Sequence of chain 1.A:
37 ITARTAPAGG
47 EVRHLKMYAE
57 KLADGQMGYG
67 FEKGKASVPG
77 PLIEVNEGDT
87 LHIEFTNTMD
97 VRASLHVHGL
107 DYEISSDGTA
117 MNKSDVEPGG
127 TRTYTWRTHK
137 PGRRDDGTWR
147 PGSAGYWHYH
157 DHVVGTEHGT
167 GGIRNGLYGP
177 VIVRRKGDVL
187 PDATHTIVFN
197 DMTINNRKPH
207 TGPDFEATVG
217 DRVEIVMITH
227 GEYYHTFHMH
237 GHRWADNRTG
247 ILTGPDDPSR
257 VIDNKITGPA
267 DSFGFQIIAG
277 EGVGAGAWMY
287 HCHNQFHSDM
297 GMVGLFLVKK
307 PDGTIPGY

Binding-site contacts:
Ligand atom O contacts residue VAL257 of chain 1.A at 4.4 Å.
Ligand atom O contacts residue ARG244 of chain 1.C at 3.9 Å.
Ligand atom C contacts residue VAL257 of chain 1.A at 3.8 Å (hydrophobic).
Ligand atom OXT contacts residue ARG256 of chain 1.A at 2.8 Å (salt-bridge).
Ligand atom OXT contacts residue SER268 of chain 1.C at 4.2 Å.
Ligand atom CA contacts residue VAL257 of chain 1.A at 3.5 Å (hydrophobic).
Ligand atom N contacts residue TRP153 of chain 1.C at 4.1 Å.
Ligand atom CA contacts residue TYR152 of chain 1.C at 3.4 Å (hydrophobic).
Ligand atom C contacts residue TYR152 of chain 1.C at 3.9 Å (hydrophobic).
Ligand atom C contacts residue ARG256 of chain 1.A at 4.0 Å.
Ligand atom N contacts residue ILE258 of chain 1.A at 4.1 Å.
Ligand atom CA contacts residue SER268 of chain 1.C at 3.7 Å.
Ligand atom C contacts residue GLY151 of chain 1.C at 4.4 Å.
Ligand atom N contacts residue SER268 of chain 1.C at 2.8 Å (h-bond).
Ligand atom C contacts residue SER268 of chain 1.C at 4.0 Å.
Ligand atom OXT contacts residue ARG244 of chain 1.C at 4.3 Å.
Ligand atom N contacts residue VAL257 of chain 1.A at 4.0 Å.
Ligand atom OXT contacts residue VAL257 of chain 1.A at 4.0 Å.
Ligand atom O contacts residue GLY151 of chain 1.C at 3.4 Å.
Ligand atom OXT contacts residue ILE258 of chain 1.A at 4.4 Å.
Ligand atom O contacts residue TYR152 of chain 1.C at 3.0 Å (h-bond).
Ligand atom CA contacts residue TRP153 of chain 1.C at 4.0 Å (hydrophobic).
Ligand atom N contacts residue TYR152 of chain 1.C at 3.6 Å (h-bond).

The protein below binds the small molecule below.
Small molecule (SMILES): NCC(=O)O

Sequence of chain 1.C:
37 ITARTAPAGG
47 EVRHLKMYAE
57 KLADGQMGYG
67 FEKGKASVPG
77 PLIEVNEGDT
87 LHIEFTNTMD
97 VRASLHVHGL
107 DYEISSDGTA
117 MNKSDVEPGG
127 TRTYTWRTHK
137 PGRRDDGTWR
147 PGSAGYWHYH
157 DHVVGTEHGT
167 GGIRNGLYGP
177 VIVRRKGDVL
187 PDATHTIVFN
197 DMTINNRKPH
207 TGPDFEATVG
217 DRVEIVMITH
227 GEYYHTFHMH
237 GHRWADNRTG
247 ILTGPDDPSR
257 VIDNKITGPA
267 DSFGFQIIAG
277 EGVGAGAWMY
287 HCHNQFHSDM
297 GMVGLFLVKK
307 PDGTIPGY